Sequence of chain 1.B:
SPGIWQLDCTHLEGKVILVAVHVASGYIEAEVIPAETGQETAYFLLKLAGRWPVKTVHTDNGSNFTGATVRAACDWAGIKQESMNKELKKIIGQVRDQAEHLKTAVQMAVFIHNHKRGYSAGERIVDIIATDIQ

The protein below binds the small molecule below.
Small molecule (SMILES): CCCC[C@@H]1NC(=O)[C@H](CCCCN)NC(=O)[C@@H]2CCCN2C(=O)[C@@H](C(C)C)NC(=O)[C@H](CC(N)=O)NC(=O)[C@H](CC(=O)O)NC1=O

Sequence of chain 1.A:
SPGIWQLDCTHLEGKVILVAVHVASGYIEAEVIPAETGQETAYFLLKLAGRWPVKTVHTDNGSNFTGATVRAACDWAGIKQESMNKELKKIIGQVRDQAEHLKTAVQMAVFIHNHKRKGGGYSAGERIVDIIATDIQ

Binding-site contacts:
Ligand atom OD1 contacts residue GLU115 of chain 1.B at 3.3 Å (salt-bridge).
Ligand atom CA contacts residue GLN113 of chain 1.B at 3.7 Å.
Ligand atom CG contacts residue GLU115 of chain 1.B at 3.5 Å.
Ligand atom CD contacts residue MET123 of chain 1.B at 3.7 Å (hydrophobic).
Ligand atom CE contacts residue ASP112 of chain 1.B at 3.5 Å.
Ligand atom CD contacts residue ASP112 of chain 1.B at 3.5 Å.
Ligand atom NZ contacts residue ASP112 of chain 1.B at 3.1 Å (salt-bridge).
Ligand atom OD1 contacts residue ALA114 of chain 1.B at 3.9 Å.
Ligand atom CG contacts residue GLN40 of chain 1.A at 3.5 Å.
Ligand atom CG contacts residue HIS116 of chain 1.B at 3.8 Å.
Ligand atom CB contacts residue GLN113 of chain 1.B at 3.3 Å.
Ligand atom CG contacts residue GLU115 of chain 1.B at 3.5 Å.
Ligand atom N contacts residue GLN113 of chain 1.B at 2.9 Å (h-bond).
Ligand atom CB contacts residue ALA114 of chain 1.B at 3.8 Å (hydrophobic).
Ligand atom OD1 contacts residue THR119 of chain 1.B at 2.8 Å (h-bond).
Ligand atom O contacts residue THR70 of chain 1.A at 3.3 Å.
Ligand atom OD1 contacts residue HIS116 of chain 1.B at 2.8 Å (h-bond).
Ligand atom OD2 contacts residue ALA114 of chain 1.B at 3.4 Å.
Ligand atom OD2 contacts residue GLU115 of chain 1.B at 2.7 Å (salt-bridge).
Ligand atom CE contacts residue TRP77 of chain 1.A at 3.5 Å (hydrophobic).
Ligand atom CG contacts residue GLU115 of chain 1.B at 3.4 Å.
Ligand atom OD1 contacts residue GLU115 of chain 1.B at 3.6 Å.
Ligand atom CG contacts residue THR119 of chain 1.B at 3.5 Å.
Ligand atom CE contacts residue ALA74 of chain 1.A at 3.9 Å (hydrophobic).
Ligand atom O contacts residue GLN40 of chain 1.A at 3.2 Å.
Ligand atom O contacts residue THR70 of chain 1.A at 3.7 Å.
Ligand atom CB contacts residue GLN113 of chain 1.B at 3.5 Å.
Ligand atom CA contacts residue THR70 of chain 1.A at 3.9 Å.
Ligand atom O contacts residue ALA73 of chain 1.A at 3.9 Å.
Ligand atom C contacts residue GLN113 of chain 1.B at 3.8 Å.
Ligand atom CA contacts residue GLN113 of chain 1.B at 3.7 Å.
Ligand atom OD1 contacts residue GLN40 of chain 1.A at 3.4 Å (h-bond).
Ligand atom ND2 contacts residue GLN40 of chain 1.A at 3.3 Å (h-bond).
Ligand atom OD1 contacts residue HIS116 of chain 1.B at 3.2 Å (h-bond).
Ligand atom OD2 contacts residue HIS116 of chain 1.B at 4.0 Å.
Ligand atom CB contacts residue GLU115 of chain 1.B at 3.4 Å.
Ligand atom CB contacts residue THR119 of chain 1.B at 3.5 Å.
Ligand atom CG contacts residue ALA114 of chain 1.B at 3.9 Å (hydrophobic).
Ligand atom C contacts residue THR70 of chain 1.A at 3.9 Å.
Ligand atom CB contacts residue GLU115 of chain 1.B at 3.4 Å.